This small molecule binds to this protein.
Small molecule (SMILES): CC(=O)N[C@@H]1[C@@H](O)[C@H](O)[C@@H](CO)O[C@H]1O

Binding-site contacts:
Ligand atom N2 contacts residue ASN170 of chain 1.B at 2.8 Å (h-bond).
Ligand atom C8 contacts residue ASN170 of chain 1.B at 4.0 Å.
Ligand atom C3 contacts residue ASN170 of chain 1.B at 3.7 Å.
Ligand atom O5 contacts residue ASN170 of chain 1.B at 2.4 Å (h-bond).
Ligand atom C7 contacts residue ASN170 of chain 1.B at 3.1 Å.
Ligand atom C1 contacts residue ASN170 of chain 1.B at 1.4 Å.
Ligand atom C5 contacts residue ASN170 of chain 1.B at 3.7 Å.
Ligand atom C2 contacts residue ASN170 of chain 1.B at 2.3 Å.
Ligand atom C4 contacts residue ASN170 of chain 1.B at 4.1 Å.
Ligand atom O7 contacts residue ASN170 of chain 1.B at 3.4 Å (h-bond).

Sequence of chain 1.B:
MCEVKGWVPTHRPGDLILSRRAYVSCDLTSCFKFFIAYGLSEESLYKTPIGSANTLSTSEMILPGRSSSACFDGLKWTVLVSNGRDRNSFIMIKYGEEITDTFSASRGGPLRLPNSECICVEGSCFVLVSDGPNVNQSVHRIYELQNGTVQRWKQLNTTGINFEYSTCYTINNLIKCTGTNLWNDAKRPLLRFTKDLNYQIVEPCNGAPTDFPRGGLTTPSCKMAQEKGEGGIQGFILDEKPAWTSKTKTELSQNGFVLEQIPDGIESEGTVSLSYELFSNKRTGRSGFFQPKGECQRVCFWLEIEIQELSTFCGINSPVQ